Binding-site contacts:
Ligand atom C6 contacts residue TYR261 of chain 1.A at 3.3 Å (hydrophobic).
Ligand atom C3 contacts residue TYR226 of chain 1.A at 3.7 Å (hydrophobic).
Ligand atom O3 contacts residue ALA222 of chain 1.A at 3.3 Å.
Ligand atom C8 contacts residue LEU273 of chain 1.A at 3.4 Å (hydrophobic).
Ligand atom O5 contacts residue TYR261 of chain 1.A at 4.1 Å.
Ligand atom O6 contacts residue ALA222 of chain 1.A at 3.5 Å.
Ligand atom C6 contacts residue TYR226 of chain 1.A at 4.0 Å (hydrophobic).
Ligand atom C6 contacts residue GLN221 of chain 1.A at 3.4 Å.
Ligand atom O5 contacts residue ASN275 of chain 1.A at 2.2 Å (h-bond).
Ligand atom C1 contacts residue TYR226 of chain 1.A at 3.9 Å (hydrophobic).
Ligand atom C1 contacts residue ARG220 of chain 1.A at 4.0 Å.
Ligand atom O7 contacts residue ASN275 of chain 1.A at 3.6 Å (h-bond).
Ligand atom C6 contacts residue ALA222 of chain 1.A at 3.5 Å (hydrophobic).
Ligand atom C7 contacts residue ASN275 of chain 1.A at 3.4 Å.
Ligand atom O3 contacts residue TYR226 of chain 1.A at 4.0 Å.
Ligand atom N2 contacts residue SER272 of chain 1.A at 2.7 Å (h-bond).
Ligand atom O6 contacts residue TYR226 of chain 1.A at 3.8 Å.
Ligand atom C1 contacts residue SER272 of chain 1.A at 3.4 Å.
Ligand atom C5 contacts residue GLN221 of chain 1.A at 4.0 Å.
Ligand atom O5 contacts residue ARG220 of chain 1.A at 4.3 Å.
Ligand atom O7 contacts residue TYR226 of chain 1.A at 3.1 Å.
Ligand atom C5 contacts residue TYR226 of chain 1.A at 3.9 Å (hydrophobic).
Ligand atom C2 contacts residue SER272 of chain 1.A at 3.4 Å.
Ligand atom C6 contacts residue SER223 of chain 1.A at 3.7 Å.
Ligand atom C5 contacts residue TYR261 of chain 1.A at 3.9 Å (hydrophobic).
Ligand atom O7 contacts residue ALA222 of chain 1.A at 3.6 Å.
Ligand atom C4 contacts residue ASN275 of chain 1.A at 4.2 Å.
Ligand atom C4 contacts residue TYR226 of chain 1.A at 4.2 Å (hydrophobic).
Ligand atom C3 contacts residue ASN275 of chain 1.A at 3.7 Å.
Ligand atom C8 contacts residue SER272 of chain 1.A at 3.7 Å.
Ligand atom C2 contacts residue ASN275 of chain 1.A at 2.4 Å.
Ligand atom C7 contacts residue SER272 of chain 1.A at 3.7 Å.
Ligand atom C3 contacts residue SER272 of chain 1.A at 3.7 Å.
Ligand atom C1 contacts residue ASN275 of chain 1.A at 1.4 Å.
Ligand atom C5 contacts residue ASN275 of chain 1.A at 3.5 Å.
Ligand atom N2 contacts residue ASN275 of chain 1.A at 2.9 Å (h-bond).
Ligand atom O6 contacts residue SER223 of chain 1.A at 3.3 Å (h-bond).
Ligand atom C8 contacts residue TYR274 of chain 1.A at 4.2 Å (hydrophobic).
Ligand atom C7 contacts residue ALA222 of chain 1.A at 3.8 Å (hydrophobic).
Ligand atom O2 contacts residue ARG220 of chain 1.A at 4.0 Å.

Sequence of chain 1.A:
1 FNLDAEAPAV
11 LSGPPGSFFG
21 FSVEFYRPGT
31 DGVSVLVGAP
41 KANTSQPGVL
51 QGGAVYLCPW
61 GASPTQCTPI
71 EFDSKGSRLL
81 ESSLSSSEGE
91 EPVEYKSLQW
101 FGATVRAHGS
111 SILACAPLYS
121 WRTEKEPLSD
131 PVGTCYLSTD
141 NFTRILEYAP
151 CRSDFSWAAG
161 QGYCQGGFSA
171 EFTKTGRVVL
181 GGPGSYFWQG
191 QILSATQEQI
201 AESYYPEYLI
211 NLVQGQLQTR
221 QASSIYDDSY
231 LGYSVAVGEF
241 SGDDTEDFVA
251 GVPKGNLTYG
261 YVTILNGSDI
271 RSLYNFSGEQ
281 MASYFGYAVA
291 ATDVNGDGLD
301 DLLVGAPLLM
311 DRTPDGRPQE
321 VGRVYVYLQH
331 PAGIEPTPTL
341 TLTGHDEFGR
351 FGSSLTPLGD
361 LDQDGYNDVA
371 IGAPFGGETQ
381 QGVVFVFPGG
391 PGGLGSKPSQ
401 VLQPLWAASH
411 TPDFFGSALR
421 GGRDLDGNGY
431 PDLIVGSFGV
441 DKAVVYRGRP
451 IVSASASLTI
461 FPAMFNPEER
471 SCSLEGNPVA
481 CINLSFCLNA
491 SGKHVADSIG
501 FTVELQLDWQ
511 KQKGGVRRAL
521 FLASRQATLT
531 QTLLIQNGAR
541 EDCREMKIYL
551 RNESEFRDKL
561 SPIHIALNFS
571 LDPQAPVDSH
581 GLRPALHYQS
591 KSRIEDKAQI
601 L

The protein below binds the small molecule below.
Small molecule (SMILES): CC(=O)N[C@H]1[C@H](O[C@H]2[C@H](O)[C@@H](NC(C)=O)CO[C@@H]2CO)O[C@H](CO)[C@@H](O[C@@H]2O[C@H](CO[C@H]3O[C@H](CO)[C@@H](O)[C@H](O[C@H]4O[C@H](CO)[C@@H](O)[C@H](O)[C@@H]4O)[C@@H]3O)[C@@H](O)[C@H](O[C@H]3O[C@H](CO)[C@@H](O)[C@H](O)[C@@H]3O)[C@@H]2O)[C@@H]1O